This protein binds this small molecule.
Small molecule (SMILES): Nc1ccn([C@@H]2O[C@H](CO[P](=O)(O)O[C@H]3[C@@H](O)[C@H](n4ccc(=O)[nH]c4=O)O[C@@H]3CO)[C@@H](O[P](=O)(O)OC[C@H]3O[C@@H](n4cnc5c(=O)nc(N)[nH]c54)[C@H](O)[C@@H]3O[P](=O)(O)OC[C@H]3O[C@@H](n4cnc5c(N)ncnc54)[C@H](O)[C@@H]3O[P](=O)(O)OC[C@H]3O[C@@H](n4ccc(N)nc4=O)[C@H](O)[C@@H]3O[P](=O)(O)OC[C@H]3O[C@@H](n4cnc5c(N)ncnc54)[C@H](O)[C@@H]3O)[C@H]2O)c(=O)n1

Binding-site contacts:
Ligand atom O6 contacts residue DC5 of chain 1.B at 2.9 Å (h-bond).
Ligand atom N3 contacts residue DG3 of chain 1.B at 2.9 Å (h-bond).
Ligand atom O2' contacts residue GLN80 of chain 1.C at 3.0 Å (h-bond).
Ligand atom C4 contacts residue DG3 of chain 1.B at 3.5 Å.
Ligand atom N4 contacts residue DG3 of chain 1.B at 2.9 Å (h-bond).
Ligand atom O2' contacts residue GLU55 of chain 1.C at 2.9 Å (salt-bridge).
Ligand atom N4 contacts residue DG6 of chain 1.B at 2.8 Å (h-bond).
Ligand atom N3 contacts residue DG6 of chain 1.B at 3.2 Å.
Ligand atom OP1 contacts residue ASP78 of chain 1.C at 3.2 Å.
Ligand atom N6 contacts residue DT4 of chain 1.B at 3.0 Å (h-bond).
Ligand atom N1 contacts residue DC5 of chain 1.B at 2.8 Å (h-bond).
Ligand atom N2 contacts residue DG6 of chain 1.B at 3.3 Å.
Ligand atom C4' contacts residue GLN80 of chain 1.C at 3.4 Å.
Ligand atom C4 contacts residue DG6 of chain 1.B at 3.4 Å.
Ligand atom N1 contacts residue DT2 of chain 1.B at 2.9 Å (h-bond).
Ligand atom N1 contacts residue DG6 of chain 1.B at 3.5 Å (h-bond).
Ligand atom C2 contacts residue DG3 of chain 1.B at 3.4 Å.
Ligand atom N3 contacts residue DG3 of chain 1.B at 3.3 Å.
Ligand atom O2 contacts residue DG6 of chain 1.B at 3.0 Å (h-bond).
Ligand atom OP1 contacts residue THR129 of chain 1.C at 2.5 Å (h-bond).
Ligand atom C2 contacts residue DC5 of chain 1.B at 3.4 Å.
Ligand atom N3 contacts residue ASN51 of chain 1.C at 3.0 Å (h-bond).
Ligand atom O4' contacts residue GLN80 of chain 1.C at 3.4 Å (h-bond).
Ligand atom O3' contacts residue ASP78 of chain 1.C at 3.4 Å (salt-bridge).
Ligand atom N1 contacts residue DT4 of chain 1.B at 2.8 Å (h-bond).
Ligand atom O3' contacts residue GLU55 of chain 1.C at 3.3 Å (salt-bridge).
Ligand atom O2' contacts residue ASP78 of chain 1.C at 2.7 Å (salt-bridge).
Ligand atom N2 contacts residue DC5 of chain 1.B at 2.7 Å (h-bond).
Ligand atom OP1 contacts residue LYS126 of chain 1.C at 3.0 Å (salt-bridge).
Ligand atom O3' contacts residue ASP78 of chain 1.C at 3.4 Å (salt-bridge).
Ligand atom C2 contacts residue DG6 of chain 1.B at 3.4 Å.
Ligand atom N6 contacts residue DT2 of chain 1.B at 3.1 Å (h-bond).
Ligand atom O2 contacts residue DG3 of chain 1.B at 2.8 Å (h-bond).
Ligand atom N3 contacts residue DG6 of chain 1.B at 2.9 Å (h-bond).
Ligand atom O2' contacts residue GLN80 of chain 1.C at 3.4 Å (h-bond).
Ligand atom O3' contacts residue LYS126 of chain 1.C at 3.0 Å (salt-bridge).
Ligand atom O5' contacts residue ASP78 of chain 1.C at 2.8 Å (salt-bridge).
Ligand atom N1 contacts residue DG3 of chain 1.B at 3.3 Å.
Ligand atom C6 contacts residue DG3 of chain 1.B at 3.4 Å.
Ligand atom O3' contacts residue MG1 of chain 1.D at 2.3 Å.

Sequence of chain 1.C:
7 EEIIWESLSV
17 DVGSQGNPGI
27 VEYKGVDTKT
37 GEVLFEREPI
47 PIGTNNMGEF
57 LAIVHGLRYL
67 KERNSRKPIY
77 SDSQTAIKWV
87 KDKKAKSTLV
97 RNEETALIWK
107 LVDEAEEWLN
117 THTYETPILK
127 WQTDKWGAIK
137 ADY